Binding-site contacts:
Ligand atom CM4 contacts residue TYR142 of chain 14.A at 3.5 Å (hydrophobic).
Ligand atom F3 contacts residue ALA166 of chain 14.A at 2.8 Å.
Ligand atom C4 contacts residue TYR190 of chain 14.A at 3.4 Å (hydrophobic).
Ligand atom F2 contacts residue TYR142 of chain 14.A at 3.6 Å.
Ligand atom F1 contacts residue LEU217 of chain 14.A at 3.4 Å.
Ligand atom F1 contacts residue PHE179 of chain 14.A at 3.8 Å.
Ligand atom CM6 contacts residue LEU184 of chain 14.A at 3.0 Å (hydrophobic).
Ligand atom F1 contacts residue TYR142 of chain 14.A at 3.6 Å.
Ligand atom C2A contacts residue PHE179 of chain 14.A at 3.6 Å (hydrophobic).
Ligand atom O1B contacts residue ILE98 of chain 14.A at 3.0 Å.
Ligand atom F3 contacts residue SER167 of chain 14.A at 3.8 Å.
Ligand atom CM2 contacts residue ILE122 of chain 14.A at 3.5 Å (hydrophobic).
Ligand atom F3 contacts residue MET143 of chain 14.A at 3.3 Å.
Ligand atom C2A contacts residue TYR144 of chain 14.A at 3.5 Å (hydrophobic).
Ligand atom CM4 contacts residue PHE179 of chain 14.A at 3.8 Å (hydrophobic).
Ligand atom N1A contacts residue TYR144 of chain 14.A at 3.1 Å.
Ligand atom C3A contacts residue TYR144 of chain 14.A at 3.4 Å (hydrophobic).
Ligand atom C5B contacts residue LEU181 of chain 14.A at 3.4 Å (hydrophobic).
Ligand atom C1B contacts residue LEU181 of chain 14.A at 3.7 Å (hydrophobic).
Ligand atom F3 contacts residue TYR144 of chain 14.A at 2.9 Å.
Ligand atom CM6 contacts residue MET214 of chain 14.A at 3.5 Å (hydrophobic).
Ligand atom O1 contacts residue MET214 of chain 14.A at 3.5 Å (h-bond).
Ligand atom CM6 contacts residue TYR144 of chain 14.A at 3.3 Å (hydrophobic).
Ligand atom N3A contacts residue PHE179 of chain 14.A at 3.2 Å.
Ligand atom N1A contacts residue PHE179 of chain 14.A at 3.7 Å.
Ligand atom CM3 contacts residue ASN212 of chain 14.A at 3.5 Å.
Ligand atom C3A contacts residue PHE179 of chain 14.A at 3.4 Å (hydrophobic).
Ligand atom F2 contacts residue PHE179 of chain 14.A at 3.3 Å.
Ligand atom N3A contacts residue TYR144 of chain 14.A at 3.7 Å.
Ligand atom C6B contacts residue LEU181 of chain 14.A at 3.4 Å (hydrophobic).
Ligand atom C1B contacts residue ILE98 of chain 14.A at 3.6 Å (hydrophobic).
Ligand atom O1A contacts residue TYR144 of chain 14.A at 3.1 Å.
Ligand atom F3 contacts residue TYR142 of chain 14.A at 2.8 Å.
Ligand atom N1A contacts residue LEU181 of chain 14.A at 3.7 Å.
Ligand atom CM3 contacts residue TYR190 of chain 14.A at 3.5 Å (hydrophobic).
Ligand atom C5 contacts residue MET214 of chain 14.A at 3.5 Å (hydrophobic).
Ligand atom C1C contacts residue MET214 of chain 14.A at 3.5 Å (hydrophobic).
Ligand atom C5B contacts residue TYR144 of chain 14.A at 3.5 Å (hydrophobic).
Ligand atom F2 contacts residue VAL168 of chain 14.A at 2.6 Å.
Ligand atom C4B contacts residue LEU181 of chain 14.A at 3.5 Å (hydrophobic).

Sequence of chain 14.C:
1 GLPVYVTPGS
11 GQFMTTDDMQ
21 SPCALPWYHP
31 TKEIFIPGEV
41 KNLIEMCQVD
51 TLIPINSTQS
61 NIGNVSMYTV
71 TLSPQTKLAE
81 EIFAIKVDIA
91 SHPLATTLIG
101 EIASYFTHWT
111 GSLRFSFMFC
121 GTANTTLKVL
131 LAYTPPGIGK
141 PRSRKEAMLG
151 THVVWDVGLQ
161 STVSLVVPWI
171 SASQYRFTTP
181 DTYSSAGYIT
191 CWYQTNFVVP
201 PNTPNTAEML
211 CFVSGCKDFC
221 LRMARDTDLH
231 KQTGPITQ

Sequence of chain 14.A:
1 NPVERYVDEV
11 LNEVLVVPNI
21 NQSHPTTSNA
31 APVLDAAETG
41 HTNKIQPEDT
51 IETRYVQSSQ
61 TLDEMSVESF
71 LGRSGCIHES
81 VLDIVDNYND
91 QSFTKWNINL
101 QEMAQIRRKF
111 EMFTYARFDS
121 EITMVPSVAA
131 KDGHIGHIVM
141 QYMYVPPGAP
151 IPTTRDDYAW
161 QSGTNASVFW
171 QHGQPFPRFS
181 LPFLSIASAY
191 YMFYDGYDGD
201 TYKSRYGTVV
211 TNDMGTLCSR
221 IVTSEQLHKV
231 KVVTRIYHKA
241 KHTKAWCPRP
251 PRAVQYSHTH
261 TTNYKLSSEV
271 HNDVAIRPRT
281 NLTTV

This protein binds this small molecule.
Small molecule (SMILES): Cc1cc(CCCOc2c(C)cc(-c3noc(C(F)(F)F)n3)cc2C)on1